Sequence of chain 1.A:
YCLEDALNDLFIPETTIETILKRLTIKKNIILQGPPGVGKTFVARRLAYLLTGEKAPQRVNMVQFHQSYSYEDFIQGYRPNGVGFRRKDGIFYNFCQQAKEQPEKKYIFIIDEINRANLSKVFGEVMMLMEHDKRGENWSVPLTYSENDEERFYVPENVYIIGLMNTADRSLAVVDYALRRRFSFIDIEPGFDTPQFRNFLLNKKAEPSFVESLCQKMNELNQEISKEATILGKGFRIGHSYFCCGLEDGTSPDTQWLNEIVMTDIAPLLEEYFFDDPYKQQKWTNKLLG

Binding-site contacts:
Ligand atom C4' contacts residue SER247 of chain 1.A at 2.9 Å.
Ligand atom C8 contacts residue GLY45 of chain 1.A at 3.3 Å.
Ligand atom N3B contacts residue ARG187 of chain 1.B at 3.3 Å (salt-bridge).
Ligand atom C4 contacts residue PHE48 of chain 1.A at 3.5 Å (hydrophobic).
Ligand atom O4' contacts residue SER247 of chain 1.A at 2.4 Å (h-bond).
Ligand atom N3B contacts residue MG1 of chain 1.P at 3.1 Å.
Ligand atom C3' contacts residue ASP139 of chain 1.B at 3.0 Å.
Ligand atom O1G contacts residue ARG187 of chain 1.B at 3.4 Å (salt-bridge).
Ligand atom O6 contacts residue ASP15 of chain 1.A at 3.4 Å (salt-bridge).
Ligand atom O6 contacts residue PHE17 of chain 1.A at 2.8 Å (h-bond).
Ligand atom C1' contacts residue SER247 of chain 1.A at 3.5 Å.
Ligand atom O3' contacts residue ASP139 of chain 1.B at 2.8 Å (salt-bridge).
Ligand atom O2A contacts residue PHE48 of chain 1.A at 2.6 Å (h-bond).
Ligand atom O1G contacts residue PRO42 of chain 1.A at 3.1 Å.
Ligand atom N1 contacts residue PHE17 of chain 1.A at 3.3 Å.
Ligand atom O1B contacts residue MG1 of chain 1.P at 2.0 Å.
Ligand atom N2 contacts residue ASP15 of chain 1.A at 2.9 Å (salt-bridge).
Ligand atom O6 contacts residue LEU16 of chain 1.A at 3.4 Å.
Ligand atom C8 contacts residue HIS246 of chain 1.A at 3.4 Å.
Ligand atom O3G contacts residue ARG188 of chain 1.B at 3.0 Å (salt-bridge).
Ligand atom O2G contacts residue PRO42 of chain 1.A at 3.2 Å.
Ligand atom O1G contacts residue ARG188 of chain 1.B at 2.4 Å (salt-bridge).
Ligand atom PG contacts residue ARG188 of chain 1.B at 3.4 Å.
Ligand atom N7 contacts residue HIS246 of chain 1.A at 2.9 Å (h-bond).
Ligand atom PG contacts residue MG1 of chain 1.P at 3.1 Å.
Ligand atom O2' contacts residue PHE48 of chain 1.A at 3.2 Å.
Ligand atom O2A contacts residue GLY45 of chain 1.A at 2.9 Å.
Ligand atom N1 contacts residue ASP15 of chain 1.A at 3.1 Å (salt-bridge).
Ligand atom PB contacts residue MG1 of chain 1.P at 3.1 Å.
Ligand atom O2A contacts residue THR47 of chain 1.A at 2.6 Å (h-bond).
Ligand atom O1A contacts residue THR47 of chain 1.A at 3.4 Å.
Ligand atom C5 contacts residue PHE48 of chain 1.A at 3.4 Å (hydrophobic).
Ligand atom O2B contacts residue LYS46 of chain 1.A at 2.4 Å (salt-bridge).
Ligand atom O2A contacts residue LYS46 of chain 1.A at 3.0 Å (salt-bridge).
Ligand atom O3G contacts residue GLU119 of chain 1.A at 3.2 Å (salt-bridge).
Ligand atom O1B contacts residue THR47 of chain 1.A at 2.4 Å (h-bond).
Ligand atom O5' contacts residue GLY45 of chain 1.A at 3.5 Å.
Ligand atom O1A contacts residue LYS140 of chain 1.B at 3.0 Å (salt-bridge).
Ligand atom O3G contacts residue MG1 of chain 1.P at 2.0 Å.
Ligand atom O2G contacts residue LYS46 of chain 1.A at 2.5 Å (salt-bridge).

A protein and the small-molecule ligand that binds it are described below.
Small molecule (SMILES): Nc1nc2c(ncn2[C@@H]2O[C@H](CO[P](=O)(O)O[P](=O)(O)NP(=O)(O)O)[C@@H](O)[C@H]2O)c(=O)[nH]1

Sequence of chain 1.B:
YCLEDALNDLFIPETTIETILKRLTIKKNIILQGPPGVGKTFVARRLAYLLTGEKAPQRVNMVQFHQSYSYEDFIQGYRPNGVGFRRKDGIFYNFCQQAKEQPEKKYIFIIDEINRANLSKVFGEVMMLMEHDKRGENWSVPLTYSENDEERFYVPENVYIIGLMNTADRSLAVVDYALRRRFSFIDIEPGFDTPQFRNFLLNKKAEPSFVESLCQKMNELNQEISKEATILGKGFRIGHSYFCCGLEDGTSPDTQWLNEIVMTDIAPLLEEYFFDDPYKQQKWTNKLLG